Sequence of chain 1.A:
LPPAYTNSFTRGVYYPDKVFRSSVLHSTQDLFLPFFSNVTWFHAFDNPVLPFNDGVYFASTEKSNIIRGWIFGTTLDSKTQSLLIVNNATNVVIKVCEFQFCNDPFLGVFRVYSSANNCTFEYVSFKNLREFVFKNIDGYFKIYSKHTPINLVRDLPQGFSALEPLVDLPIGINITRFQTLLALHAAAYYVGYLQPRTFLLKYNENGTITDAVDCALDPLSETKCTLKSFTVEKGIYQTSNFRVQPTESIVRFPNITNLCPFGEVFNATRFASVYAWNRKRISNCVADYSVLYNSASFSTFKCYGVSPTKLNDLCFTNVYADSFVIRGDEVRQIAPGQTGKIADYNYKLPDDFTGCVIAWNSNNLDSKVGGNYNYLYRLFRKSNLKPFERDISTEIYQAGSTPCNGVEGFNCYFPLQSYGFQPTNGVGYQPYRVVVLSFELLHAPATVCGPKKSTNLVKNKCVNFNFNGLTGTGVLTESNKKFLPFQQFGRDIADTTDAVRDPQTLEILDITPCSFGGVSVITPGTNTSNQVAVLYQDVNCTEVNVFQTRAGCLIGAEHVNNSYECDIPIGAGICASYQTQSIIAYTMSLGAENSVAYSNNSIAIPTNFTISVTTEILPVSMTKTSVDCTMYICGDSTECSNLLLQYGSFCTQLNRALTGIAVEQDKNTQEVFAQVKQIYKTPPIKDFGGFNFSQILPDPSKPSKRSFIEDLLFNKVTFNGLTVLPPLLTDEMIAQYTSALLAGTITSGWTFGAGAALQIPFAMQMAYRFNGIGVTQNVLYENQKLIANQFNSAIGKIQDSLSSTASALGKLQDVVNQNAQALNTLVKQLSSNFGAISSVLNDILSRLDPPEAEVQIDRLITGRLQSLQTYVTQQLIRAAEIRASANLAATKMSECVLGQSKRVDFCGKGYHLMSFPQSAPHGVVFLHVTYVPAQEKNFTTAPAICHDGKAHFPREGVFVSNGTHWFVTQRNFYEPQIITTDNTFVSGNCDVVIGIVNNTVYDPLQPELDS

Sequence of chain 1.B:
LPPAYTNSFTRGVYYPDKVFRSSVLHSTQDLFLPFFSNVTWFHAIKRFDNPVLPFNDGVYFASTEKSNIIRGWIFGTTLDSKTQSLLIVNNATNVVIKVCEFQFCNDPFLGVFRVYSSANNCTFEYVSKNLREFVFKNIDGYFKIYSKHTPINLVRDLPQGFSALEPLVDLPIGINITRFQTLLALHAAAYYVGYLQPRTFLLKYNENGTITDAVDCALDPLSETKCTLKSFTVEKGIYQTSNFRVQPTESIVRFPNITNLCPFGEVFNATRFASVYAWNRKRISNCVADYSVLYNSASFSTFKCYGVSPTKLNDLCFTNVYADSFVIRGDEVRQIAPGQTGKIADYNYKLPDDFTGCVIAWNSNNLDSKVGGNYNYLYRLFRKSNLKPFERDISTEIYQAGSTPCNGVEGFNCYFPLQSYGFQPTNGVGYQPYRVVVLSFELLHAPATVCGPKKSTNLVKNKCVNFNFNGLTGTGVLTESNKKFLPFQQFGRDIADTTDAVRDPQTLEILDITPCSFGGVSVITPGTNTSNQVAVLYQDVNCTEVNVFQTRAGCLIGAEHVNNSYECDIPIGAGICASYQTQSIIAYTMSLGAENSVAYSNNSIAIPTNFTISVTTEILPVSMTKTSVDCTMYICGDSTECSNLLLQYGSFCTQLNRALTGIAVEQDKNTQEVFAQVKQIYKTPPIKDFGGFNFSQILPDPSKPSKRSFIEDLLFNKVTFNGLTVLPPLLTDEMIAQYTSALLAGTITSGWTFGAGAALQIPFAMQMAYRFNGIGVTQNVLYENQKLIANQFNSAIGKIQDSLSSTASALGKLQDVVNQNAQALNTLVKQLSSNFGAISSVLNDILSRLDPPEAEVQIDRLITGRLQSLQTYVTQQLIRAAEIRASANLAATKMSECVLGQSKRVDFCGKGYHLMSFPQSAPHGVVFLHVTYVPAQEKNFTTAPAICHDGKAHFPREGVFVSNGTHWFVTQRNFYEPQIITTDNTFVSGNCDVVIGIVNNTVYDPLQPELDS

A protein and the small-molecule ligand that binds it are described below.
Small molecule (SMILES): CC(=O)N[C@@H]1[C@@H](O)[C@H](O)[C@@H](CO)O[C@H]1O

Binding-site contacts:
Ligand atom C3 contacts residue ASN1074 of chain 1.A at 3.8 Å.
Ligand atom C1 contacts residue GLN895 of chain 1.B at 4.2 Å.
Ligand atom C6 contacts residue ALA706 of chain 1.A at 3.8 Å (hydrophobic).
Ligand atom C8 contacts residue ASN1074 of chain 1.A at 4.3 Å.
Ligand atom C5 contacts residue ASN1074 of chain 1.A at 3.7 Å.
Ligand atom O5 contacts residue ASN1074 of chain 1.A at 2.4 Å (h-bond).
Ligand atom N2 contacts residue ASN1074 of chain 1.A at 2.9 Å (h-bond).
Ligand atom C7 contacts residue ASN1074 of chain 1.A at 3.8 Å.
Ligand atom C5 contacts residue ALA706 of chain 1.A at 4.2 Å (hydrophobic).
Ligand atom C1 contacts residue ASN1074 of chain 1.A at 1.4 Å.
Ligand atom C2 contacts residue ASN1074 of chain 1.A at 2.5 Å.
Ligand atom O5 contacts residue ALA706 of chain 1.A at 4.3 Å.
Ligand atom C8 contacts residue LYS1073 of chain 1.A at 3.9 Å.
Ligand atom C4 contacts residue ASN1074 of chain 1.A at 4.2 Å.
Ligand atom O7 contacts residue ASN1074 of chain 1.A at 4.2 Å.
Ligand atom C8 contacts residue GLU1072 of chain 1.A at 3.4 Å.